Binding-site contacts:
Ligand atom OP1 contacts residue ASN491 of chain 9.A at 3.6 Å.
Ligand atom P contacts residue PHE272 of chain 9.A at 4.3 Å.
Ligand atom OP1 contacts residue TYR271 of chain 9.A at 3.1 Å (h-bond).
Ligand atom O5' contacts residue ASN491 of chain 9.A at 3.5 Å (h-bond).
Ligand atom C5' contacts residue ASP273 of chain 9.A at 3.8 Å.
Ligand atom OP1 contacts residue PHE272 of chain 9.A at 3.3 Å.
Ligand atom P contacts residue ASN491 of chain 9.A at 3.0 Å.
Ligand atom C5' contacts residue ASN491 of chain 9.A at 4.0 Å.
Ligand atom OP2 contacts residue ASN491 of chain 9.A at 1.7 Å (h-bond).
Ligand atom P contacts residue TYR271 of chain 9.A at 4.5 Å.
Ligand atom OP1 contacts residue ASP273 of chain 9.A at 3.3 Å.
Ligand atom P contacts residue ASP273 of chain 9.A at 2.8 Å.
Ligand atom OP2 contacts residue ASP273 of chain 9.A at 2.4 Å.
Ligand atom O5' contacts residue ASP273 of chain 9.A at 4.1 Å.

Sequence of chain 9.A:
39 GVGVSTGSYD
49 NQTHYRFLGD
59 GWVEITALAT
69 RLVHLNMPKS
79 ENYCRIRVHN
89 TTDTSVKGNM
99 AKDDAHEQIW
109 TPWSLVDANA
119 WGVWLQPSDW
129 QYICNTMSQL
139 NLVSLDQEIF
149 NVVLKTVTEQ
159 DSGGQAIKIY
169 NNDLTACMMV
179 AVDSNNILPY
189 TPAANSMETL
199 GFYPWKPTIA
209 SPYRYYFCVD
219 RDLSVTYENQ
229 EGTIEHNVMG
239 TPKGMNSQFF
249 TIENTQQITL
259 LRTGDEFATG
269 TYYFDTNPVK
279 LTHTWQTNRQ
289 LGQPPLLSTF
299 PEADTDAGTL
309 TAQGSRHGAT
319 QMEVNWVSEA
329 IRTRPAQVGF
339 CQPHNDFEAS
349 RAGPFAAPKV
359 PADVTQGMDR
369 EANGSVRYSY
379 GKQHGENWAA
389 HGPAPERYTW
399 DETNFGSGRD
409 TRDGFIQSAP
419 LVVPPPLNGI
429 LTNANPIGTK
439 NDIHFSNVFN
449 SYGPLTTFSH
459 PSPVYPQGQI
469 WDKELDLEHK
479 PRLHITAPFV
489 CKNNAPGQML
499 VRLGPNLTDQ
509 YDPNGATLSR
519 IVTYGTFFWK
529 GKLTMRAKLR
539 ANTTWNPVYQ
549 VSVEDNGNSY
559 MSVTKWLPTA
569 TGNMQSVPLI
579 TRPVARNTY

A protein and the small-molecule ligand that binds it are described below.
Small molecule (SMILES): Nc1ncnc2c1ncn2[C@H]1C[C@H](O)[C@@H](COP(=O)(O)O)O1